Binding-site contacts:
Ligand atom C6 contacts residue TRP372 of chain 1.F at 4.2 Å (hydrophobic).
Ligand atom C11 contacts residue SER365 of chain 1.F at 3.6 Å.
Ligand atom C11 contacts residue ARG369 of chain 1.F at 4.1 Å.
Ligand atom C12 contacts residue TYR364 of chain 1.F at 4.2 Å (hydrophobic).
Ligand atom C12 contacts residue SER365 of chain 1.F at 3.4 Å.
Ligand atom C12 contacts residue ARG369 of chain 1.F at 4.0 Å.
Ligand atom C13 contacts residue VAL394 of chain 1.F at 4.4 Å (hydrophobic).
Ligand atom C21 contacts residue SER365 of chain 1.F at 4.0 Å.
Ligand atom C15 contacts residue VAL394 of chain 1.F at 3.7 Å (hydrophobic).
Ligand atom C21 contacts residue TYR364 of chain 1.F at 3.3 Å (hydrophobic).
Ligand atom C22 contacts residue ALA398 of chain 1.F at 3.7 Å (hydrophobic).
Ligand atom C21 contacts residue LEU397 of chain 1.F at 4.0 Å (hydrophobic).
Ligand atom C27 contacts residue THR361 of chain 1.F at 3.6 Å.
Ligand atom C7 contacts residue TRP372 of chain 1.F at 3.7 Å (hydrophobic).
Ligand atom C16 contacts residue VAL394 of chain 1.F at 3.5 Å (hydrophobic).
Ligand atom C21 contacts residue ALA398 of chain 1.F at 4.3 Å (hydrophobic).
Ligand atom C17 contacts residue VAL394 of chain 1.F at 3.7 Å (hydrophobic).
Ligand atom C12 contacts residue GLY368 of chain 1.F at 3.8 Å.
Ligand atom C27 contacts residue VAL401 of chain 1.F at 3.8 Å (hydrophobic).
Ligand atom C1 contacts residue ARG369 of chain 1.F at 4.1 Å.
Ligand atom C14 contacts residue VAL394 of chain 1.F at 3.8 Å (hydrophobic).
Ligand atom C20 contacts residue SER365 of chain 1.F at 4.4 Å.
Ligand atom C2 contacts residue ARG369 of chain 1.F at 4.3 Å.
Ligand atom C16 contacts residue ALA398 of chain 1.F at 3.8 Å (hydrophobic).
Ligand atom C24 contacts residue ALA398 of chain 1.F at 4.5 Å (hydrophobic).
Ligand atom C11 contacts residue GLY368 of chain 1.F at 4.5 Å.
Ligand atom C24 contacts residue VAL401 of chain 1.F at 4.4 Å (hydrophobic).
Ligand atom C20 contacts residue TYR364 of chain 1.F at 4.2 Å (hydrophobic).

This small molecule binds to this protein.
Small molecule (SMILES): CC(C)CCC[C@@H](C)[C@H]1CC[C@H]2[C@@H]3CC=C4C[C@@H](O)CC[C@]4(C)[C@H]3CC[C@]12C

Sequence of chain 1.F:
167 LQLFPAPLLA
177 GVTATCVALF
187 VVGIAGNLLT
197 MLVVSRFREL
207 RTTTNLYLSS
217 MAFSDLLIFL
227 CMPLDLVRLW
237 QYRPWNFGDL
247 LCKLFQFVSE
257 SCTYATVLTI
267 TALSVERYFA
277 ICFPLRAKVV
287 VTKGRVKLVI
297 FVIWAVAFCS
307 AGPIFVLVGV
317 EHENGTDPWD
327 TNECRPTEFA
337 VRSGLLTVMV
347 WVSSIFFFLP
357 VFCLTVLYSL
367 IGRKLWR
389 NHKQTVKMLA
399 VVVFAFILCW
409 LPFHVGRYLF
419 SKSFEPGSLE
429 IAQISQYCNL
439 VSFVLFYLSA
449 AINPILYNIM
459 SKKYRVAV